Binding-site contacts:
Ligand atom C7 contacts residue ASN7 of chain 2.A at 3.6 Å.
Ligand atom O7 contacts residue ASN7 of chain 2.A at 4.4 Å.
Ligand atom O5 contacts residue ASN7 of chain 2.A at 2.3 Å (h-bond).
Ligand atom N2 contacts residue ASN7 of chain 2.A at 2.9 Å (h-bond).
Ligand atom O5 contacts residue ALA5 of chain 2.A at 4.0 Å.
Ligand atom C4 contacts residue ASN7 of chain 2.A at 4.1 Å.
Ligand atom C5 contacts residue ASN7 of chain 2.A at 3.6 Å.
Ligand atom C8 contacts residue ASN7 of chain 2.A at 4.1 Å.
Ligand atom C2 contacts residue ASN7 of chain 2.A at 2.4 Å.
Ligand atom C1 contacts residue ASN7 of chain 2.A at 1.4 Å.
Ligand atom C6 contacts residue ALA5 of chain 2.A at 4.2 Å (hydrophobic).
Ligand atom C3 contacts residue ASN7 of chain 2.A at 3.8 Å.

A protein and the small-molecule ligand that binds it are described below.
Small molecule (SMILES): CC(=O)N[C@@H]1[C@@H](O)[C@H](O)[C@@H](CO)O[C@H]1O

Sequence of chain 2.A:
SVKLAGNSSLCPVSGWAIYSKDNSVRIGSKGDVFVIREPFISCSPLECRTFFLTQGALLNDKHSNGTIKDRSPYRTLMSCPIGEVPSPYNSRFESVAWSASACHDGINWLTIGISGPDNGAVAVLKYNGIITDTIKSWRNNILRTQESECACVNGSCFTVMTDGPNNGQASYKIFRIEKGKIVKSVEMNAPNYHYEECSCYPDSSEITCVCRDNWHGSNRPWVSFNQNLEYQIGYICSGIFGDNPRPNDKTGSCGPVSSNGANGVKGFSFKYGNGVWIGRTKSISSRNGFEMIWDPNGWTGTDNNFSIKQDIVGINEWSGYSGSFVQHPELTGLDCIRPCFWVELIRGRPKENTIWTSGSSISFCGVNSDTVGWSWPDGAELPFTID